The small molecule below binds the protein below.
Small molecule (SMILES): Nc1ncnc2c1N1CN2[C@H]2C[C@]3(OP3(O)(O)OC[C@H]3OCC[C@@H]3O[P](=O)(O)OC[C@H]3O[C@@H]1C[C@@H]3O)[C@@H](CO[P](=O)(O)O[C@H]1CCO[C@@H]1COP(=O)=O)O2

Sequence of chain 55.C:
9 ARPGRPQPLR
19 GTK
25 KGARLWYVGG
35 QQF

Sequence of chain 51.A:
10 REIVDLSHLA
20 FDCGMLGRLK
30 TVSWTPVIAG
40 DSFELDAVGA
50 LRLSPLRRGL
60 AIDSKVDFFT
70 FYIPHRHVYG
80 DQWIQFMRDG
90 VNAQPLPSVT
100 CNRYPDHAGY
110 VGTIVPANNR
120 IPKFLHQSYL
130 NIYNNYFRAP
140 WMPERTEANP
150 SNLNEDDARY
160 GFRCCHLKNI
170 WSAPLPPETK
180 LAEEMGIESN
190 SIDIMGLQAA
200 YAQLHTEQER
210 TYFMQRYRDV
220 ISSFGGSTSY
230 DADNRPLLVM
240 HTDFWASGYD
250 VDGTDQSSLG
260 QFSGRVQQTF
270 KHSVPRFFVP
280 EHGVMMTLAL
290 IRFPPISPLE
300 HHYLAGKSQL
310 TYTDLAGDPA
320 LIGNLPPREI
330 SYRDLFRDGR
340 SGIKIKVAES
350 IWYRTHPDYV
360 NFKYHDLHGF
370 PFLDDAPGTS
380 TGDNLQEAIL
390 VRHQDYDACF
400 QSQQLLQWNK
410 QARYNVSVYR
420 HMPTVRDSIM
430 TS

Binding-site contacts:
Ligand atom N1 contacts residue ARG425 of chain 51.A at 3.6 Å (salt-bridge).
Ligand atom C2 contacts residue GLU208 of chain 55.A at 1.6 Å.
Ligand atom OP1 contacts residue GLY34 of chain 55.C at 3.8 Å.
Ligand atom O3' contacts residue ARG425 of chain 51.A at 3.8 Å.
Ligand atom C4 contacts residue ARG425 of chain 51.A at 3.6 Å.
Ligand atom OP2 contacts residue DC1 of chain 55.H at 2.0 Å.
Ligand atom P contacts residue DC1 of chain 55.H at 2.5 Å.
Ligand atom N6 contacts residue GLU208 of chain 55.A at 3.4 Å (salt-bridge).
Ligand atom O3' contacts residue THR423 of chain 51.A at 3.8 Å.
Ligand atom C6 contacts residue GLU208 of chain 55.A at 2.6 Å.
Ligand atom C5' contacts residue ARG28 of chain 55.C at 3.1 Å.
Ligand atom N3 contacts residue ARG425 of chain 51.A at 3.1 Å (salt-bridge).
Ligand atom N3 contacts residue PHE212 of chain 55.A at 2.9 Å.
Ligand atom OP2 contacts residue ASP426 of chain 51.A at 2.8 Å (salt-bridge).
Ligand atom O5' contacts residue ARG425 of chain 51.A at 2.8 Å.
Ligand atom P contacts residue ARG425 of chain 51.A at 3.5 Å.
Ligand atom C4' contacts residue DC1 of chain 55.H at 2.8 Å.
Ligand atom O5' contacts residue DC1 of chain 55.H at 2.6 Å.
Ligand atom N3 contacts residue GLU208 of chain 55.A at 2.7 Å (salt-bridge).
Ligand atom C2 contacts residue ARG425 of chain 51.A at 3.1 Å.
Ligand atom C1' contacts residue PHE212 of chain 55.A at 3.5 Å (hydrophobic).
Ligand atom OP1 contacts residue ARG28 of chain 55.C at 3.2 Å (salt-bridge).
Ligand atom O3' contacts residue ARG28 of chain 55.C at 3.5 Å (salt-bridge).
Ligand atom C5' contacts residue DC1 of chain 55.H at 2.3 Å.
Ligand atom C1' contacts residue ALA27 of chain 55.C at 3.8 Å (hydrophobic).
Ligand atom C3' contacts residue DC1 of chain 55.E at 2.9 Å.
Ligand atom C1' contacts residue DC1 of chain 55.E at 3.6 Å.
Ligand atom C5' contacts residue TYR31 of chain 55.C at 2.9 Å (hydrophobic).
Ligand atom N1 contacts residue GLU208 of chain 55.A at 1.5 Å (salt-bridge).
Ligand atom O4' contacts residue ARG425 of chain 51.A at 3.7 Å.
Ligand atom C2 contacts residue PHE212 of chain 55.A at 3.8 Å (hydrophobic).
Ligand atom OP2 contacts residue ARG425 of chain 51.A at 3.8 Å.
Ligand atom O5' contacts residue ARG28 of chain 55.C at 3.4 Å.
Ligand atom C2' contacts residue DC1 of chain 55.E at 2.2 Å.
Ligand atom C5 contacts residue GLU208 of chain 55.A at 3.4 Å.
Ligand atom O5' contacts residue TYR31 of chain 55.C at 3.4 Å (h-bond).
Ligand atom O4' contacts residue PHE212 of chain 55.A at 3.4 Å.
Ligand atom OP2 contacts residue THR423 of chain 51.A at 2.9 Å.
Ligand atom O3' contacts residue DC1 of chain 55.E at 3.3 Å.
Ligand atom C4 contacts residue GLU208 of chain 55.A at 3.4 Å.

Sequence of chain 55.A:
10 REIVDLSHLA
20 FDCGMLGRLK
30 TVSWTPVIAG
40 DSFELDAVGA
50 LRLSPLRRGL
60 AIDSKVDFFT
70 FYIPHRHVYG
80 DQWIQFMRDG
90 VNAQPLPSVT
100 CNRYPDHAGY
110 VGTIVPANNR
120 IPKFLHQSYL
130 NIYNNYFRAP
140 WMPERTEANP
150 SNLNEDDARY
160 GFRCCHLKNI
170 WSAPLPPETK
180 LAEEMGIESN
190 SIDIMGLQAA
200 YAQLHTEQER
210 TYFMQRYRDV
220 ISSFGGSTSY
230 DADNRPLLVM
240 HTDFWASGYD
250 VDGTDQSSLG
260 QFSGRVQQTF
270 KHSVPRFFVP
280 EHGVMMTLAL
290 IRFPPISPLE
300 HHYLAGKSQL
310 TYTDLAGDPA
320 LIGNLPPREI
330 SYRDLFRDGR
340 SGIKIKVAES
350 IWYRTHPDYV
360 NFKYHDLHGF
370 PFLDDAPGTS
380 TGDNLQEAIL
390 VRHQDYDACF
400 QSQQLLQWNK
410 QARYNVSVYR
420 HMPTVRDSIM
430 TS